Binding-site contacts:
Ligand atom P contacts residue ARG15 of chain 1.A at 3.1 Å.
Ligand atom O4 contacts residue A1 of chain 1.B at 3.0 Å (h-bond).
Ligand atom OP2 contacts residue ALA16 of chain 1.A at 4.1 Å.
Ligand atom C4' contacts residue ARG15 of chain 1.A at 3.3 Å.
Ligand atom O2 contacts residue A2 of chain 1.B at 3.7 Å.
Ligand atom C4' contacts residue ARG19 of chain 1.A at 3.7 Å.
Ligand atom N3 contacts residue A1 of chain 1.B at 2.7 Å (h-bond).
Ligand atom C3' contacts residue ARG19 of chain 1.A at 3.4 Å.
Ligand atom OP2 contacts residue ARG15 of chain 1.A at 2.5 Å.
Ligand atom C4 contacts residue ARG19 of chain 1.A at 3.9 Å.
Ligand atom OP1 contacts residue LYS18 of chain 1.A at 3.7 Å.
Ligand atom O3' contacts residue ARG19 of chain 1.A at 3.6 Å (salt-bridge).
Ligand atom N3 contacts residue A3 of chain 1.B at 2.8 Å (h-bond).
Ligand atom O4' contacts residue ARG19 of chain 1.A at 3.9 Å.
Ligand atom O2 contacts residue A3 of chain 1.B at 3.2 Å.
Ligand atom OP1 contacts residue MET14 of chain 1.A at 3.8 Å.
Ligand atom C4 contacts residue A3 of chain 1.B at 3.6 Å.
Ligand atom N1 contacts residue A3 of chain 1.B at 4.3 Å.
Ligand atom C5 contacts residue ARG19 of chain 1.A at 2.9 Å.
Ligand atom O4 contacts residue A3 of chain 1.B at 2.8 Å (h-bond).
Ligand atom C6 contacts residue ARG19 of chain 1.A at 2.7 Å.
Ligand atom OP1 contacts residue ARG15 of chain 1.A at 2.5 Å.
Ligand atom O5' contacts residue ARG15 of chain 1.A at 3.6 Å.
Ligand atom C5' contacts residue ARG15 of chain 1.A at 2.5 Å.
Ligand atom C2 contacts residue A2 of chain 1.B at 3.9 Å.
Ligand atom C5' contacts residue ARG19 of chain 1.A at 3.2 Å.
Ligand atom C3' contacts residue ARG15 of chain 1.A at 3.8 Å.
Ligand atom C1' contacts residue ARG19 of chain 1.A at 4.3 Å.
Ligand atom C2 contacts residue A1 of chain 1.B at 3.1 Å.
Ligand atom N3 contacts residue A2 of chain 1.B at 3.7 Å.
Ligand atom C2' contacts residue ARG19 of chain 1.A at 3.6 Å.
Ligand atom C2 contacts residue A3 of chain 1.B at 3.5 Å.
Ligand atom P contacts residue ARG19 of chain 1.A at 2.8 Å.
Ligand atom OP2 contacts residue ARG19 of chain 1.A at 2.1 Å (salt-bridge).
Ligand atom O5' contacts residue ARG19 of chain 1.A at 2.1 Å (salt-bridge).
Ligand atom OP1 contacts residue ARG19 of chain 1.A at 4.1 Å.
Ligand atom C4 contacts residue A1 of chain 1.B at 3.4 Å.
Ligand atom N1 contacts residue ARG19 of chain 1.A at 3.9 Å.
Ligand atom O3' contacts residue ARG15 of chain 1.A at 3.1 Å (salt-bridge).
Ligand atom O2 contacts residue A1 of chain 1.B at 2.7 Å (h-bond).

Sequence of chain 1.A:
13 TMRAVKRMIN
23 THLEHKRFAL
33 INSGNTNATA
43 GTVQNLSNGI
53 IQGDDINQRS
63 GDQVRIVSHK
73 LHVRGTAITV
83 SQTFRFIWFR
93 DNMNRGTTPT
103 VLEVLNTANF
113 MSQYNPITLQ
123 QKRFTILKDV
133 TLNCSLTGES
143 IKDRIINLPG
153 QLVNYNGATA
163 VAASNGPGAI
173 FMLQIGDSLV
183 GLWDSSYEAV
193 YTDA

A small-molecule ligand and the protein it binds are described below.
Small molecule (SMILES): O=c1ccn([C@@H]2O[C@H](CO[P](=O)(O)O[C@H]3[C@@H](O)[C@H](n4ccc(=O)[nH]c4=O)O[C@@H]3CO[P](=O)(O)O[C@H]3[C@@H](O)[C@H](n4ccc(=O)[nH]c4=O)O[C@@H]3CO[P](=O)(O)O[C@H]3[C@@H](O)[C@H](n4ccc(=O)[nH]c4=O)O[C@@H]3COP(=O)=O)[C@@H](O)[C@H]2O)c(=O)[nH]1